Binding-site contacts:
Ligand atom O7 contacts residue ASN215 of chain 1.A at 3.4 Å (h-bond).
Ligand atom C7 contacts residue ASN215 of chain 1.A at 3.3 Å.
Ligand atom C2 contacts residue ASN215 of chain 1.A at 2.2 Å.
Ligand atom C5 contacts residue ASN215 of chain 1.A at 3.6 Å.
Ligand atom C3 contacts residue ASN215 of chain 1.A at 3.6 Å.
Ligand atom N2 contacts residue ASN215 of chain 1.A at 2.7 Å (h-bond).
Ligand atom C5 contacts residue THR217 of chain 1.A at 4.0 Å.
Ligand atom O5 contacts residue ASN215 of chain 1.A at 2.4 Å (h-bond).
Ligand atom O5 contacts residue THR217 of chain 1.A at 3.8 Å.
Ligand atom C8 contacts residue ASN215 of chain 1.A at 4.5 Å.
Ligand atom C4 contacts residue ASN215 of chain 1.A at 4.1 Å.
Ligand atom O7 contacts residue ARG240 of chain 1.A at 4.0 Å.
Ligand atom C1 contacts residue THR217 of chain 1.A at 3.5 Å.
Ligand atom C1 contacts residue ASN215 of chain 1.A at 1.4 Å.

A small-molecule ligand and the protein it binds are described below.
Small molecule (SMILES): CC(=O)N[C@@H]1[C@@H](O)[C@H](O)[C@@H](CO)O[C@H]1O

Sequence of chain 1.A:
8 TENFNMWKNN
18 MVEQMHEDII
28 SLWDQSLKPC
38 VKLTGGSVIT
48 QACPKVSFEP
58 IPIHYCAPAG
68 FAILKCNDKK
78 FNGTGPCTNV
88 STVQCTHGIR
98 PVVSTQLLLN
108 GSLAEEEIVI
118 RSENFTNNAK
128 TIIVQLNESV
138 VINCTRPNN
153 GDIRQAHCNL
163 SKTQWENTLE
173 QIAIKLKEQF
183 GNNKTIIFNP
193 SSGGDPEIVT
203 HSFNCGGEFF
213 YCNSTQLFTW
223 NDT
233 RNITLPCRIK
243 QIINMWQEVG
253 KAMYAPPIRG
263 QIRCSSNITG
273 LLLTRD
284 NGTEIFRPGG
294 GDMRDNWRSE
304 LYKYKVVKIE